This small molecule binds to this protein.
Small molecule (SMILES): CC(=O)N[C@H]1[C@H](O[C@@H]2[C@H](O[C@@]3(C(=O)O)C[C@H](O)[C@@H](NC(C)=O)[C@H]([C@H](O)[C@@H](CO)O[C@]4(C(=O)O)C[C@H](O)[C@@H](NC(C)=O)[C@H]([C@H](O)[C@H](O)CO)O4)O3)[C@@H](O)[C@H](O[C@H]3[C@H](O)[C@@H](O)[C@H](O)O[C@@H]3CO)O[C@@H]2CO)O[C@H](CO)[C@H](O)[C@@H]1O[C@@H]1O[C@H](CO)[C@H](O)[C@H](O[C@]2(C(=O)O)C[C@H](O)[C@@H](NC(C)=O)[C@H]([C@H](O)[C@H](O)CO)O2)[C@H]1O

Binding-site contacts:
Ligand atom C4 contacts residue ASN376 of chain 1.A at 4.0 Å.
Ligand atom O4 contacts residue HIS428 of chain 1.A at 3.2 Å.
Ligand atom O2 contacts residue CEQ1 of chain 1.D at 3.9 Å.
Ligand atom C5 contacts residue TRP446 of chain 1.A at 3.8 Å (hydrophobic).
Ligand atom C4 contacts residue ASP379 of chain 1.A at 3.2 Å.
Ligand atom C6 contacts residue LEU378 of chain 1.A at 3.5 Å (hydrophobic).
Ligand atom C2 contacts residue CEQ1 of chain 1.D at 3.6 Å.
Ligand atom C6 contacts residue TYR447 of chain 1.A at 3.9 Å (hydrophobic).
Ligand atom O1A contacts residue TRP446 of chain 1.A at 3.9 Å.
Ligand atom O4 contacts residue HIS428 of chain 1.A at 2.9 Å.
Ligand atom O5 contacts residue ASP379 of chain 1.A at 3.6 Å (salt-bridge).
Ligand atom O6 contacts residue ASP379 of chain 1.A at 2.5 Å (salt-bridge).
Ligand atom C6 contacts residue ASP379 of chain 1.A at 4.0 Å.
Ligand atom C1 contacts residue HIS428 of chain 1.A at 3.4 Å.
Ligand atom O3 contacts residue HIS428 of chain 1.A at 3.2 Å.
Ligand atom C3 contacts residue TRP446 of chain 1.A at 4.0 Å (hydrophobic).
Ligand atom O6 contacts residue ASP379 of chain 1.A at 2.9 Å (salt-bridge).
Ligand atom O6 contacts residue TRP446 of chain 1.A at 3.8 Å.
Ligand atom O4 contacts residue ASP379 of chain 1.A at 2.7 Å (salt-bridge).
Ligand atom O4 contacts residue ASN376 of chain 1.A at 2.8 Å (h-bond).
Ligand atom C1 contacts residue CEQ1 of chain 1.D at 2.4 Å.
Ligand atom C5 contacts residue HIS428 of chain 1.A at 3.4 Å.
Ligand atom C4 contacts residue HIS428 of chain 1.A at 4.0 Å.
Ligand atom O6 contacts residue LEU378 of chain 1.A at 3.5 Å.
Ligand atom O5 contacts residue CEQ1 of chain 1.D at 3.1 Å.
Ligand atom C6 contacts residue ASP379 of chain 1.A at 3.6 Å.
Ligand atom C6 contacts residue HIS428 of chain 1.A at 3.2 Å.
Ligand atom C4 contacts residue THR427 of chain 1.A at 3.4 Å.
Ligand atom C4 contacts residue HIS428 of chain 1.A at 4.1 Å.
Ligand atom C3 contacts residue HIS428 of chain 1.A at 4.1 Å.
Ligand atom C6 contacts residue THR427 of chain 1.A at 3.6 Å.
Ligand atom O1 contacts residue CEQ1 of chain 1.D at 1.4 Å.
Ligand atom O5 contacts residue HIS428 of chain 1.A at 2.5 Å (h-bond).
Ligand atom C2 contacts residue HIS428 of chain 1.A at 3.9 Å.
Ligand atom C6 contacts residue ILE442 of chain 1.A at 4.0 Å (hydrophobic).
Ligand atom O5 contacts residue ASN376 of chain 1.A at 3.7 Å.
Ligand atom O6 contacts residue ASN376 of chain 1.A at 3.7 Å.
Ligand atom C5 contacts residue THR427 of chain 1.A at 4.1 Å.
Ligand atom O6 contacts residue HIS428 of chain 1.A at 2.4 Å.
Ligand atom O4 contacts residue THR427 of chain 1.A at 2.7 Å (h-bond).

Sequence of chain 1.A:
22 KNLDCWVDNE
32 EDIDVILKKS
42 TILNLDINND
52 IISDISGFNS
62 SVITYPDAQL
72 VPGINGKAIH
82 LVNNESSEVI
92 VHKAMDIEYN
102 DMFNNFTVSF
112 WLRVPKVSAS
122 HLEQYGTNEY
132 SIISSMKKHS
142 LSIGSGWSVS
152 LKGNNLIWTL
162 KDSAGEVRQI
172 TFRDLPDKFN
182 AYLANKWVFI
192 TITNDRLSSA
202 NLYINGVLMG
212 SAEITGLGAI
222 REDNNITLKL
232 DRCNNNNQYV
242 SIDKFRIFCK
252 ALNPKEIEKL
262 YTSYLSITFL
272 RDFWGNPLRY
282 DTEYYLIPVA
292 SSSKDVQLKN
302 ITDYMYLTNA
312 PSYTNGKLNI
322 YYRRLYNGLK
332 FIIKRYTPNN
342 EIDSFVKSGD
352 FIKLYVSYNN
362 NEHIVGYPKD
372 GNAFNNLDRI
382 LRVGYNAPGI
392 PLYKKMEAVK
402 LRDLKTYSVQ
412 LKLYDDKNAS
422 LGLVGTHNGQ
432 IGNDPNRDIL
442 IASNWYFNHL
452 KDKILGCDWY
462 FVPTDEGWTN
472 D